Sequence of chain 1.B:
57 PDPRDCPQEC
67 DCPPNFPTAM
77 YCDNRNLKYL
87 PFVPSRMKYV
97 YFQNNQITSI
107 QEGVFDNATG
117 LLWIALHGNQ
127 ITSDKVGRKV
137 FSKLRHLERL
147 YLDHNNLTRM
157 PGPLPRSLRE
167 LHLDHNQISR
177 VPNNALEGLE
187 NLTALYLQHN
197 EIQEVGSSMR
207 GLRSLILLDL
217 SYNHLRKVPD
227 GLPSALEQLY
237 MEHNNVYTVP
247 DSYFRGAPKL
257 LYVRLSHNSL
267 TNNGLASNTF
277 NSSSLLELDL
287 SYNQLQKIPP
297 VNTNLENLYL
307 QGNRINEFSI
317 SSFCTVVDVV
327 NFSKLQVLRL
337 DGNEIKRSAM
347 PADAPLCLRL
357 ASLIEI

The protein below binds the small molecule below.
Small molecule (SMILES): CC(=O)N[C@H]1[C@H](O[C@H]2[C@H](O)[C@@H](NC(C)=O)CO[C@@H]2CO[C@@H]2O[C@@H](C)[C@@H](O)[C@@H](O)[C@@H]2O)O[C@H](CO)[C@@H](O[C@@H]2O[C@H](CO)[C@@H](O)[C@H](O)[C@@H]2O)[C@@H]1O

Binding-site contacts:
Ligand atom O7 contacts residue THR321 of chain 1.B at 3.6 Å.
Ligand atom C8 contacts residue VAL297 of chain 1.B at 4.2 Å (hydrophobic).
Ligand atom C8 contacts residue THR321 of chain 1.B at 3.5 Å.
Ligand atom N2 contacts residue THR321 of chain 1.B at 3.5 Å (h-bond).
Ligand atom C2 contacts residue ASN277 of chain 1.B at 2.5 Å.
Ligand atom O6 contacts residue VAL322 of chain 1.B at 4.0 Å.
Ligand atom C5 contacts residue ARG251 of chain 1.B at 3.4 Å.
Ligand atom O5 contacts residue ASN277 of chain 1.B at 2.4 Å (h-bond).
Ligand atom C3 contacts residue THR321 of chain 1.B at 3.8 Å.
Ligand atom C2 contacts residue THR321 of chain 1.B at 4.1 Å.
Ligand atom C6 contacts residue ARG251 of chain 1.B at 3.1 Å.
Ligand atom O3 contacts residue THR321 of chain 1.B at 2.7 Å (h-bond).
Ligand atom C7 contacts residue ASN277 of chain 1.B at 3.5 Å.
Ligand atom O5 contacts residue ARG251 of chain 1.B at 4.2 Å.
Ligand atom C7 contacts residue PRO296 of chain 1.B at 4.3 Å (hydrophobic).
Ligand atom O7 contacts residue ASN277 of chain 1.B at 3.8 Å.
Ligand atom C6 contacts residue THR321 of chain 1.B at 4.4 Å.
Ligand atom C7 contacts residue THR321 of chain 1.B at 3.3 Å.
Ligand atom O6 contacts residue THR321 of chain 1.B at 3.2 Å.
Ligand atom C8 contacts residue PRO296 of chain 1.B at 3.6 Å (hydrophobic).
Ligand atom C5 contacts residue ASN277 of chain 1.B at 3.7 Å.
Ligand atom C1 contacts residue ASN277 of chain 1.B at 1.5 Å.
Ligand atom O7 contacts residue PRO296 of chain 1.B at 4.4 Å.
Ligand atom N2 contacts residue ASN277 of chain 1.B at 2.9 Å (h-bond).
Ligand atom C3 contacts residue ASN277 of chain 1.B at 3.8 Å.
Ligand atom O6 contacts residue ARG251 of chain 1.B at 4.2 Å.
Ligand atom C8 contacts residue SER318 of chain 1.B at 3.8 Å.
Ligand atom C4 contacts residue ARG251 of chain 1.B at 3.8 Å.
Ligand atom C3 contacts residue ARG251 of chain 1.B at 4.3 Å.
Ligand atom C4 contacts residue ASN277 of chain 1.B at 4.2 Å.
Ligand atom C8 contacts residue SER317 of chain 1.B at 3.5 Å.
Ligand atom N2 contacts residue VAL297 of chain 1.B at 4.2 Å.